This small molecule binds to this protein.
Small molecule (SMILES): CC(C)N[C@@H]1CCc2c(ccc(O)c2O)[C@H]1O

Binding-site contacts:
Ligand atom O2 contacts residue SER356 of chain 1.A at 3.0 Å (h-bond).
Ligand atom O3 contacts residue TYR437 of chain 1.A at 3.3 Å (h-bond).
Ligand atom C12 contacts residue TRP258 of chain 1.A at 3.3 Å (hydrophobic).
Ligand atom N1 contacts residue ASN433 of chain 1.A at 2.9 Å (h-bond).
Ligand atom C2 contacts residue VAL266 of chain 1.A at 3.7 Å (hydrophobic).
Ligand atom C3 contacts residue PHE411 of chain 1.A at 3.9 Å (hydrophobic).
Ligand atom C10 contacts residue ASN433 of chain 1.A at 3.3 Å.
Ligand atom O1 contacts residue ASN414 of chain 1.A at 3.3 Å (h-bond).
Ligand atom C8 contacts residue PHE342 of chain 1.A at 3.6 Å (hydrophobic).
Ligand atom O3 contacts residue VAL266 of chain 1.A at 4.0 Å.
Ligand atom C3 contacts residue VAL263 of chain 1.A at 3.9 Å (hydrophobic).
Ligand atom O2 contacts residue VAL263 of chain 1.A at 3.7 Å.
Ligand atom C1 contacts residue ASP262 of chain 1.A at 3.9 Å.
Ligand atom C2 contacts residue PHE411 of chain 1.A at 3.9 Å (hydrophobic).
Ligand atom C12 contacts residue ASP262 of chain 1.A at 3.2 Å.
Ligand atom C13 contacts residue PHE342 of chain 1.A at 3.4 Å (hydrophobic).
Ligand atom C10 contacts residue PHE410 of chain 1.A at 3.6 Å (hydrophobic).
Ligand atom C9 contacts residue ASP262 of chain 1.A at 3.6 Å.
Ligand atom C6 contacts residue PHE410 of chain 1.A at 3.8 Å (hydrophobic).
Ligand atom O2 contacts residue SER352 of chain 1.A at 3.5 Å.
Ligand atom N1 contacts residue TYR437 of chain 1.A at 3.5 Å (h-bond).
Ligand atom C5 contacts residue PHE410 of chain 1.A at 3.8 Å (hydrophobic).
Ligand atom C7 contacts residue PHE410 of chain 1.A at 3.5 Å (hydrophobic).
Ligand atom C8 contacts residue ASN433 of chain 1.A at 3.9 Å.
Ligand atom O1 contacts residue SER352 of chain 1.A at 3.0 Å (h-bond).
Ligand atom C11 contacts residue ASP262 of chain 1.A at 2.8 Å.
Ligand atom C1 contacts residue VAL266 of chain 1.A at 3.7 Å (hydrophobic).
Ligand atom C8 contacts residue PHE410 of chain 1.A at 4.0 Å (hydrophobic).
Ligand atom C12 contacts residue TYR437 of chain 1.A at 3.5 Å (hydrophobic).
Ligand atom C7 contacts residue TYR429 of chain 1.A at 3.4 Å (hydrophobic).
Ligand atom C8 contacts residue TYR429 of chain 1.A at 3.6 Å (hydrophobic).
Ligand atom C9 contacts residue ASN433 of chain 1.A at 3.4 Å.
Ligand atom C7 contacts residue PHE342 of chain 1.A at 3.7 Å (hydrophobic).
Ligand atom C3 contacts residue SER356 of chain 1.A at 4.0 Å.
Ligand atom O3 contacts residue ASP262 of chain 1.A at 2.8 Å (salt-bridge).
Ligand atom C11 contacts residue TYR437 of chain 1.A at 3.9 Å (hydrophobic).
Ligand atom N1 contacts residue ASP262 of chain 1.A at 3.0 Å (salt-bridge).
Ligand atom C4 contacts residue ASN414 of chain 1.A at 3.9 Å.
Ligand atom O3 contacts residue ASN433 of chain 1.A at 3.1 Å (h-bond).
Ligand atom C10 contacts residue ASP262 of chain 1.A at 3.9 Å.

Sequence of chain 1.A:
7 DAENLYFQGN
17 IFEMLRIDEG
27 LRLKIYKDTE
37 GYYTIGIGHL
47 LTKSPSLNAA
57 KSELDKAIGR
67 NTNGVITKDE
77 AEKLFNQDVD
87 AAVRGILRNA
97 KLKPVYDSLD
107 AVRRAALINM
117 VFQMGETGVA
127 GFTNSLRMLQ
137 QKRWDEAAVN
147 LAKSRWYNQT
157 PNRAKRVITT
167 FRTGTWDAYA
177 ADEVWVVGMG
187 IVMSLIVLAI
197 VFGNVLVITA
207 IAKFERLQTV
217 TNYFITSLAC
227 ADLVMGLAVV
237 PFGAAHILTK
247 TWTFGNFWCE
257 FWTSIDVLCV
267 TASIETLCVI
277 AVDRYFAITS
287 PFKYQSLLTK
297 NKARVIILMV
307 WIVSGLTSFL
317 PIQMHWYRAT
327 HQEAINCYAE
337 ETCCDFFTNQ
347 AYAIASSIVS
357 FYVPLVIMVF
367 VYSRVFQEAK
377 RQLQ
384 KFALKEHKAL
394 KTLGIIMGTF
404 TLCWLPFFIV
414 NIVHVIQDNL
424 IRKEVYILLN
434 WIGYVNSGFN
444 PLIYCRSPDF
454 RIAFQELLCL